Binding-site contacts:
Ligand atom N5 contacts residue ASP340 of chain 1.A at 3.8 Å.
Ligand atom O7 contacts residue LYS339 of chain 1.A at 3.8 Å.
Ligand atom C9 contacts residue PRO431 of chain 1.A at 3.6 Å (hydrophobic).
Ligand atom C10 contacts residue ASP340 of chain 1.A at 3.7 Å.
Ligand atom C8 contacts residue PRO429 of chain 1.A at 3.8 Å (hydrophobic).
Ligand atom C11 contacts residue ASP340 of chain 1.A at 3.7 Å.
Ligand atom C7 contacts residue LYS339 of chain 1.A at 4.0 Å.
Ligand atom O9 contacts residue PRO431 of chain 1.A at 4.2 Å.
Ligand atom O9 contacts residue ASP340 of chain 1.A at 3.9 Å.
Ligand atom O9 contacts residue LYS339 of chain 1.A at 2.9 Å (salt-bridge).
Ligand atom C11 contacts residue LYS339 of chain 1.A at 4.5 Å.
Ligand atom C7 contacts residue ASP340 of chain 1.A at 3.6 Å.
Ligand atom C9 contacts residue PRO429 of chain 1.A at 3.2 Å (hydrophobic).
Ligand atom C9 contacts residue ASP340 of chain 1.A at 4.3 Å.
Ligand atom O9 contacts residue TRP430 of chain 1.A at 4.3 Å.
Ligand atom O8 contacts residue PRO429 of chain 1.A at 3.1 Å (h-bond).
Ligand atom O9 contacts residue PRO429 of chain 1.A at 3.2 Å (h-bond).
Ligand atom O9 contacts residue PHE76 of chain 1.A at 3.4 Å.
Ligand atom O10 contacts residue ASP340 of chain 1.A at 4.3 Å.
Ligand atom C8 contacts residue LYS339 of chain 1.A at 4.4 Å.
Ligand atom C9 contacts residue LYS339 of chain 1.A at 3.4 Å.
Ligand atom C9 contacts residue TRP430 of chain 1.A at 4.0 Å (hydrophobic).
Ligand atom O7 contacts residue ASP340 of chain 1.A at 2.6 Å (salt-bridge).

Sequence of chain 1.A:
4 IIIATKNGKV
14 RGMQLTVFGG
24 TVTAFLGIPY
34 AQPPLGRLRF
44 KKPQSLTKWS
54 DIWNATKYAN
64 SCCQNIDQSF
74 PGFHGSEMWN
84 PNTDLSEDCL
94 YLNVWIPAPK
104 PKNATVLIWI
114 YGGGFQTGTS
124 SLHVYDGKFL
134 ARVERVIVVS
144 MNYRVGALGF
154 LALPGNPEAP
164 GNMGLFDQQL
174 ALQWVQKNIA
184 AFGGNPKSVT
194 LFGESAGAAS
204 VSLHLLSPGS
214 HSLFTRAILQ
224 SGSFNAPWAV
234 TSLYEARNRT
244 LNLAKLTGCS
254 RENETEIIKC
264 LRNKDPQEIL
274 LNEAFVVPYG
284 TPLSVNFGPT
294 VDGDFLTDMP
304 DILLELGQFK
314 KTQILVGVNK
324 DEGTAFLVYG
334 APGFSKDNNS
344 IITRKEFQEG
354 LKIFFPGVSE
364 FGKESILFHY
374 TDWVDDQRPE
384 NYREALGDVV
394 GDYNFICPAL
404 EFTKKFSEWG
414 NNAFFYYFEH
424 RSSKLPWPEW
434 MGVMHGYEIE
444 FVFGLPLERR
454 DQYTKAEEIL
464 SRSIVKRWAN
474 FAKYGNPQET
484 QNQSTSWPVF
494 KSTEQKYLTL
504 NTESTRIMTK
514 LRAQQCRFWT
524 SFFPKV

This small molecule binds to this protein.
Small molecule (SMILES): CC(=O)N[C@H]1[C@H]([C@H](O)[C@H](O)CO)O[C@@](O)(C(=O)O)C[C@@H]1O